Sequence of chain 1.I:
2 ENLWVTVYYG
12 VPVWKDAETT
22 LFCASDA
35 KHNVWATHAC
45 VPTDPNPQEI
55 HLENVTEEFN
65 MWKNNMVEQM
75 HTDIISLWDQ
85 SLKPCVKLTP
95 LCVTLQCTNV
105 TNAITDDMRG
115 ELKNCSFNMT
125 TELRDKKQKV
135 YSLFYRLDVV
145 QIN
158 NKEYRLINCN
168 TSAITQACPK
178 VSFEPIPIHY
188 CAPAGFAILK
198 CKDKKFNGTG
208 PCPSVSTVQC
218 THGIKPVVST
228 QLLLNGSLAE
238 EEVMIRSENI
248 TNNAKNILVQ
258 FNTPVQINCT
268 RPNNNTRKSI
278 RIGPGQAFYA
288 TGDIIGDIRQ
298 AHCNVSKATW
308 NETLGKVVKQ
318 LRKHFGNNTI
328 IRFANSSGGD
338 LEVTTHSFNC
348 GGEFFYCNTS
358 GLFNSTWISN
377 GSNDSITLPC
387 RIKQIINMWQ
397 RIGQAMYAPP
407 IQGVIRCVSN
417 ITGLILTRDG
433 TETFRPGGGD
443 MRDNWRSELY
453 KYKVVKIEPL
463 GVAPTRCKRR

A protein and the small-molecule ligand that binds it are described below.
Small molecule (SMILES): CC(=O)N[C@@H]1[C@@H](O)[C@H](O)[C@@H](CO)O[C@H]1O

Binding-site contacts:
Ligand atom C6 contacts residue NAG1 of chain 1.EB at 4.4 Å.
Ligand atom O3 contacts residue NAG1 of chain 1.EB at 4.2 Å.
Ligand atom C7 contacts residue SER357 of chain 1.I at 4.3 Å.
Ligand atom O7 contacts residue ASN355 of chain 1.I at 4.3 Å.
Ligand atom C1 contacts residue ASN332 of chain 1.I at 1.4 Å.
Ligand atom C8 contacts residue GLY335 of chain 1.I at 4.3 Å.
Ligand atom C8 contacts residue NAG1 of chain 1.EB at 4.4 Å.
Ligand atom N2 contacts residue ASN332 of chain 1.I at 3.0 Å (h-bond).
Ligand atom C8 contacts residue SER334 of chain 1.I at 4.5 Å.
Ligand atom C2 contacts residue ASN332 of chain 1.I at 2.5 Å.
Ligand atom C5 contacts residue ASN332 of chain 1.I at 3.7 Å.
Ligand atom C7 contacts residue ASN332 of chain 1.I at 3.6 Å.
Ligand atom C7 contacts residue SER333 of chain 1.I at 3.7 Å.
Ligand atom C4 contacts residue ASN332 of chain 1.I at 4.2 Å.
Ligand atom O7 contacts residue SER357 of chain 1.I at 3.6 Å (h-bond).
Ligand atom C2 contacts residue SER357 of chain 1.I at 4.2 Å.
Ligand atom C7 contacts residue NAG1 of chain 1.EB at 4.1 Å.
Ligand atom O7 contacts residue NAG1 of chain 1.EB at 3.1 Å (h-bond).
Ligand atom C1 contacts residue SER357 of chain 1.I at 4.0 Å.
Ligand atom O5 contacts residue ASN332 of chain 1.I at 2.3 Å (h-bond).
Ligand atom C4 contacts residue NAG1 of chain 1.EB at 4.4 Å.
Ligand atom C3 contacts residue ASN332 of chain 1.I at 3.8 Å.
Ligand atom N2 contacts residue SER333 of chain 1.I at 3.6 Å (h-bond).
Ligand atom C8 contacts residue SER333 of chain 1.I at 3.3 Å.
Ligand atom O5 contacts residue SER357 of chain 1.I at 4.2 Å.
Ligand atom C8 contacts residue THR341 of chain 1.I at 4.4 Å.
Ligand atom O7 contacts residue ASN332 of chain 1.I at 3.7 Å.